Sequence of chain 1.B:
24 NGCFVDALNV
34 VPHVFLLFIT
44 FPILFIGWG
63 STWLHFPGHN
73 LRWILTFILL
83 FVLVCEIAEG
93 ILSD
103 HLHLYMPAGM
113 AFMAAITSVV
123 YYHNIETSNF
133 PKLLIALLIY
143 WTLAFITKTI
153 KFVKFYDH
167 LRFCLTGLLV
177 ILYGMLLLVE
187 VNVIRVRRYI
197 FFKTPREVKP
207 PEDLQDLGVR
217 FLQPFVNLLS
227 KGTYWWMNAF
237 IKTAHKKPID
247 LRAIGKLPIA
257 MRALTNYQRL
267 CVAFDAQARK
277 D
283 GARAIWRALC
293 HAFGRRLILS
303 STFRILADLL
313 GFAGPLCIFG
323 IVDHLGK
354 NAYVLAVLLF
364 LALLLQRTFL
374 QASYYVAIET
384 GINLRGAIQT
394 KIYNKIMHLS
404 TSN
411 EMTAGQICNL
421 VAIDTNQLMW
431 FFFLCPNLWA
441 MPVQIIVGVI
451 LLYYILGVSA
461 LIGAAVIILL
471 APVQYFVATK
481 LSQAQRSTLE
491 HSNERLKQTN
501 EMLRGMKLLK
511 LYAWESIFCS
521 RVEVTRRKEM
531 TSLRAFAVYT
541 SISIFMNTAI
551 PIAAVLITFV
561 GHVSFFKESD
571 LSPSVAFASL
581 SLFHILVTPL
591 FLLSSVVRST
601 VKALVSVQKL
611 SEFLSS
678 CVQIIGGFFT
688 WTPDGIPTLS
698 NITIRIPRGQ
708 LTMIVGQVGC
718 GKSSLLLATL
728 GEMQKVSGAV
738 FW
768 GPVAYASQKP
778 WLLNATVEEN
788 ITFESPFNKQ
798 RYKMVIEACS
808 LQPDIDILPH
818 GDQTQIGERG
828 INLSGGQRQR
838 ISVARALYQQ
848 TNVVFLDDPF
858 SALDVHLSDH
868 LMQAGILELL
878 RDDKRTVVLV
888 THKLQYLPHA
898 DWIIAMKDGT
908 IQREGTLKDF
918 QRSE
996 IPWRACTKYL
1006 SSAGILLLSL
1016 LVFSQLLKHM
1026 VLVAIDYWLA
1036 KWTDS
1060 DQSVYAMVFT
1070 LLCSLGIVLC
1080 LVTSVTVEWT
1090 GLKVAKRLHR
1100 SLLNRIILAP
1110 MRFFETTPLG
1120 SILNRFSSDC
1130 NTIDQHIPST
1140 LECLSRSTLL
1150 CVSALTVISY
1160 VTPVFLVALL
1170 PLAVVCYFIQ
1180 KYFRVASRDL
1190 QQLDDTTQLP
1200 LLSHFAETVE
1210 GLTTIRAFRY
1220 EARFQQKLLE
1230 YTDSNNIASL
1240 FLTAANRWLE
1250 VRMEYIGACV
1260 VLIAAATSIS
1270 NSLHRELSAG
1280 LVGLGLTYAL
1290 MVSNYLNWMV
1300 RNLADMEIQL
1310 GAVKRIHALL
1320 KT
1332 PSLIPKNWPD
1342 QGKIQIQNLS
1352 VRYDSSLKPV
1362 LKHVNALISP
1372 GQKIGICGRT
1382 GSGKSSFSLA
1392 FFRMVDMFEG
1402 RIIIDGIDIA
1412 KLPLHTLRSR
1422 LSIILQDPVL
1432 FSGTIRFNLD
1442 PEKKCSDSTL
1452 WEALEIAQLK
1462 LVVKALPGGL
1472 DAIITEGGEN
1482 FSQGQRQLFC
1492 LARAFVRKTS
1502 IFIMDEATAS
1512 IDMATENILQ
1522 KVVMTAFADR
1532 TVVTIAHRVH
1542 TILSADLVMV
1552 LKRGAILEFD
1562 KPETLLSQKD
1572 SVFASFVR

The protein below binds the small molecule below.
Small molecule (SMILES): Nc1ncnc2c1ncn2[C@@H]1O[C@H](COP(=O)(O)OP(=O)(O)OP(O)(O)=S)[C@@H](O)[C@H]1O

Binding-site contacts:
Ligand atom N7 contacts residue TRP688 of chain 1.B at 3.7 Å.
Ligand atom N1 contacts residue TRP688 of chain 1.B at 3.5 Å.
Ligand atom O2B contacts residue GLY718 of chain 1.B at 2.7 Å (h-bond).
Ligand atom O3B contacts residue LYS719 of chain 1.B at 3.8 Å.
Ligand atom O2B contacts residue LYS719 of chain 1.B at 2.6 Å (salt-bridge).
Ligand atom O3A contacts residue GLY716 of chain 1.B at 3.9 Å.
Ligand atom C4 contacts residue TRP688 of chain 1.B at 3.8 Å (hydrophobic).
Ligand atom C5 contacts residue TRP688 of chain 1.B at 3.5 Å (hydrophobic).
Ligand atom O1A contacts residue GLY718 of chain 1.B at 3.7 Å.
Ligand atom O1B contacts residue LYS719 of chain 1.B at 4.0 Å.
Ligand atom PB contacts residue GLY716 of chain 1.B at 3.9 Å.
Ligand atom O2G contacts residue GLN775 of chain 1.B at 3.6 Å (h-bond).
Ligand atom O2G contacts residue SER720 of chain 1.B at 3.8 Å.
Ligand atom O4' contacts residue TRP688 of chain 1.B at 3.7 Å.
Ligand atom N6 contacts residue THR404 of chain 1.B at 3.4 Å.
Ligand atom O1B contacts residue GLY716 of chain 1.B at 2.6 Å (h-bond).
Ligand atom PA contacts residue SER721 of chain 1.B at 3.6 Å.
Ligand atom C6 contacts residue TRP688 of chain 1.B at 3.3 Å (hydrophobic).
Ligand atom O1A contacts residue SER721 of chain 1.B at 2.4 Å (h-bond).
Ligand atom PG contacts residue SER720 of chain 1.B at 3.7 Å.
Ligand atom PB contacts residue CYS717 of chain 1.B at 4.0 Å.
Ligand atom O2A contacts residue SER720 of chain 1.B at 3.9 Å.
Ligand atom O2B contacts residue CYS717 of chain 1.B at 3.3 Å (h-bond).
Ligand atom O1A contacts residue SER720 of chain 1.B at 4.0 Å.
Ligand atom O5' contacts residue SER721 of chain 1.B at 3.7 Å.
Ligand atom N6 contacts residue TRP688 of chain 1.B at 3.5 Å.
Ligand atom C2 contacts residue TRP688 of chain 1.B at 3.6 Å (hydrophobic).
Ligand atom O2G contacts residue LYS719 of chain 1.B at 3.8 Å.
Ligand atom O3B contacts residue SER720 of chain 1.B at 3.5 Å (h-bond).
Ligand atom O1B contacts residue CYS717 of chain 1.B at 3.6 Å (h-bond).
Ligand atom O2B contacts residue SER720 of chain 1.B at 3.9 Å.
Ligand atom C5' contacts residue SER721 of chain 1.B at 3.8 Å.
Ligand atom C2 contacts residue SER405 of chain 1.B at 3.9 Å.
Ligand atom N1 contacts residue SER405 of chain 1.B at 3.9 Å.
Ligand atom S1G contacts residue GLN775 of chain 1.B at 2.7 Å (h-bond).
Ligand atom S1G contacts residue SER720 of chain 1.B at 3.2 Å (h-bond).
Ligand atom N3 contacts residue TRP688 of chain 1.B at 3.7 Å.
Ligand atom O1B contacts residue VAL715 of chain 1.B at 3.7 Å.
Ligand atom O1A contacts residue LYS719 of chain 1.B at 4.0 Å.
Ligand atom PB contacts residue LYS719 of chain 1.B at 3.9 Å.